Binding-site contacts:
Ligand atom O1 contacts residue GLY120 of chain 1.B at 2.8 Å (h-bond).
Ligand atom P contacts residue GLY121 of chain 1.B at 3.7 Å.
Ligand atom O4 contacts residue GLY120 of chain 1.B at 4.4 Å.
Ligand atom O4 contacts residue DEP1 of chain 1.K at 0.2 Å (h-bond).
Ligand atom O2 contacts residue TRP235 of chain 1.B at 4.1 Å.
Ligand atom O2 contacts residue ALA203 of chain 1.B at 4.3 Å.
Ligand atom P contacts residue HIS446 of chain 1.B at 3.7 Å.
Ligand atom P contacts residue SER202 of chain 1.B at 1.6 Å.
Ligand atom C11 contacts residue DEP1 of chain 1.K at 0.2 Å.
Ligand atom O4 contacts residue GLY121 of chain 1.B at 4.2 Å.
Ligand atom C11 contacts residue VAL293 of chain 1.B at 4.4 Å (hydrophobic).
Ligand atom O2 contacts residue GLY121 of chain 1.B at 3.7 Å.
Ligand atom O2 contacts residue DEP1 of chain 1.K at 0.2 Å (h-bond).
Ligand atom O1 contacts residue GLY121 of chain 1.B at 2.5 Å (h-bond).
Ligand atom P contacts residue DEP1 of chain 1.K at 0.0 Å.
Ligand atom O4 contacts residue PHE337 of chain 1.B at 4.4 Å.
Ligand atom O2 contacts residue SER202 of chain 1.B at 2.8 Å (h-bond).
Ligand atom O1 contacts residue ALA203 of chain 1.B at 3.0 Å (h-bond).
Ligand atom C12 contacts residue TRP235 of chain 1.B at 3.5 Å (hydrophobic).
Ligand atom P contacts residue ALA203 of chain 1.B at 3.6 Å.
Ligand atom C11 contacts residue SER202 of chain 1.B at 3.4 Å.
Ligand atom O4 contacts residue HIS446 of chain 1.B at 3.2 Å (h-bond).
Ligand atom O1 contacts residue DEP1 of chain 1.K at 0.3 Å (h-bond).
Ligand atom P contacts residue GLY120 of chain 1.B at 4.0 Å.
Ligand atom O1 contacts residue GLY119 of chain 1.B at 3.8 Å.
Ligand atom C12 contacts residue DEP1 of chain 1.K at 0.2 Å.
Ligand atom C11 contacts residue PHE337 of chain 1.B at 3.9 Å (hydrophobic).
Ligand atom O4 contacts residue SER202 of chain 1.B at 2.6 Å (h-bond).
Ligand atom C12 contacts residue PHE337 of chain 1.B at 4.1 Å (hydrophobic).
Ligand atom C12 contacts residue SER202 of chain 1.B at 3.4 Å.
Ligand atom O1 contacts residue SER202 of chain 1.B at 2.6 Å (h-bond).

Sequence of chain 1.B:
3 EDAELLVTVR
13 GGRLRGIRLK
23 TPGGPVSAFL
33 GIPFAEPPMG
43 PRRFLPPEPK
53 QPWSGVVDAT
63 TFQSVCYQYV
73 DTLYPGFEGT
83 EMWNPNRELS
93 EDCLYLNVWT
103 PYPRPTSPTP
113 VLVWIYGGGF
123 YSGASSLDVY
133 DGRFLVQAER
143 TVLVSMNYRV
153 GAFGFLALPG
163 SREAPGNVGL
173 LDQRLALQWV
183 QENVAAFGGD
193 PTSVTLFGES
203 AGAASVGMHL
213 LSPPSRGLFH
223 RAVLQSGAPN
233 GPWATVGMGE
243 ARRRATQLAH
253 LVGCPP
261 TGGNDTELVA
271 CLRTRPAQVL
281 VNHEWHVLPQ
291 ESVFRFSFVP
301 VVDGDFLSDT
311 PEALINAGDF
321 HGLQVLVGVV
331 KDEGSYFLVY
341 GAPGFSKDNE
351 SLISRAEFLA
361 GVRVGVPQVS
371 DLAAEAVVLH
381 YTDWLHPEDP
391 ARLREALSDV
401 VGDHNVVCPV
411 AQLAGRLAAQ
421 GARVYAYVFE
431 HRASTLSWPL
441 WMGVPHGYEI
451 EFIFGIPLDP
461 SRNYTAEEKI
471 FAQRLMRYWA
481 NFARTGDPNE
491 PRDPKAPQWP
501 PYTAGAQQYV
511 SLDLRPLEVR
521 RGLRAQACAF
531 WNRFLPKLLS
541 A

This small molecule binds to this protein.
Small molecule (SMILES): CCOP(=O)(O)O